This protein binds this small molecule.
Small molecule (SMILES): CC(=O)N[C@@H]1[C@@H](O)[C@H](O)[C@@H](CO)O[C@H]1O

Sequence of chain 2.B:
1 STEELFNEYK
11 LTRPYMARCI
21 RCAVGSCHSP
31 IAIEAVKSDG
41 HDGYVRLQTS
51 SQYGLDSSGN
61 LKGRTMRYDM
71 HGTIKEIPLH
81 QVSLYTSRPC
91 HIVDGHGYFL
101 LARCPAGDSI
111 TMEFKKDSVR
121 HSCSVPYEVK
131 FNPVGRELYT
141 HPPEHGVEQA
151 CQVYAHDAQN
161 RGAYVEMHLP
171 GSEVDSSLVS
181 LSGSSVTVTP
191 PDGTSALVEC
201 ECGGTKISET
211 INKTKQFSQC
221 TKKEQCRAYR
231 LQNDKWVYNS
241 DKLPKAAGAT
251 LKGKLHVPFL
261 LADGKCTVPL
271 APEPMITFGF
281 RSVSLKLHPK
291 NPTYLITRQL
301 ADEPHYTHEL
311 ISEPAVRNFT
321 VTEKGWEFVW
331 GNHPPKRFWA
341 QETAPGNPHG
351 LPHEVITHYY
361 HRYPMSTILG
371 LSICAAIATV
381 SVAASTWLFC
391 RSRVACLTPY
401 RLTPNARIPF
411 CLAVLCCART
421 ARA

Binding-site contacts:
Ligand atom C5 contacts residue ASN212 of chain 2.B at 3.7 Å.
Ligand atom N2 contacts residue ILE211 of chain 2.B at 4.0 Å.
Ligand atom O5 contacts residue ASN212 of chain 2.B at 2.4 Å (h-bond).
Ligand atom C1 contacts residue ASN212 of chain 2.B at 1.4 Å.
Ligand atom N2 contacts residue ASN212 of chain 2.B at 2.9 Å (h-bond).
Ligand atom C4 contacts residue ASN212 of chain 2.B at 4.2 Å.
Ligand atom O7 contacts residue ASN212 of chain 2.B at 4.5 Å.
Ligand atom C1 contacts residue ILE211 of chain 2.B at 4.1 Å (hydrophobic).
Ligand atom O6 contacts residue ASN212 of chain 2.B at 4.4 Å.
Ligand atom C2 contacts residue ASN212 of chain 2.B at 2.5 Å.
Ligand atom C7 contacts residue ASN212 of chain 2.B at 3.9 Å.
Ligand atom C3 contacts residue ASN212 of chain 2.B at 3.8 Å.